Binding-site contacts:
Ligand atom O6 contacts residue ASN163 of chain 1.B at 3.8 Å.
Ligand atom C5 contacts residue ASN163 of chain 1.B at 3.7 Å.
Ligand atom C1 contacts residue GLU130 of chain 1.B at 3.6 Å.
Ligand atom O6 contacts residue ASN162 of chain 1.B at 4.3 Å.
Ligand atom C2 contacts residue ASN163 of chain 1.B at 2.5 Å.
Ligand atom C4 contacts residue ASN163 of chain 1.B at 4.3 Å.
Ligand atom C1 contacts residue ASN163 of chain 1.B at 1.4 Å.
Ligand atom C3 contacts residue ASN163 of chain 1.B at 3.8 Å.
Ligand atom C6 contacts residue ASN163 of chain 1.B at 4.4 Å.
Ligand atom O5 contacts residue ASN163 of chain 1.B at 2.4 Å (h-bond).
Ligand atom C7 contacts residue ASN163 of chain 1.B at 3.9 Å.
Ligand atom O5 contacts residue GLU130 of chain 1.B at 4.0 Å.
Ligand atom N2 contacts residue ASN163 of chain 1.B at 2.9 Å (h-bond).

Sequence of chain 1.B:
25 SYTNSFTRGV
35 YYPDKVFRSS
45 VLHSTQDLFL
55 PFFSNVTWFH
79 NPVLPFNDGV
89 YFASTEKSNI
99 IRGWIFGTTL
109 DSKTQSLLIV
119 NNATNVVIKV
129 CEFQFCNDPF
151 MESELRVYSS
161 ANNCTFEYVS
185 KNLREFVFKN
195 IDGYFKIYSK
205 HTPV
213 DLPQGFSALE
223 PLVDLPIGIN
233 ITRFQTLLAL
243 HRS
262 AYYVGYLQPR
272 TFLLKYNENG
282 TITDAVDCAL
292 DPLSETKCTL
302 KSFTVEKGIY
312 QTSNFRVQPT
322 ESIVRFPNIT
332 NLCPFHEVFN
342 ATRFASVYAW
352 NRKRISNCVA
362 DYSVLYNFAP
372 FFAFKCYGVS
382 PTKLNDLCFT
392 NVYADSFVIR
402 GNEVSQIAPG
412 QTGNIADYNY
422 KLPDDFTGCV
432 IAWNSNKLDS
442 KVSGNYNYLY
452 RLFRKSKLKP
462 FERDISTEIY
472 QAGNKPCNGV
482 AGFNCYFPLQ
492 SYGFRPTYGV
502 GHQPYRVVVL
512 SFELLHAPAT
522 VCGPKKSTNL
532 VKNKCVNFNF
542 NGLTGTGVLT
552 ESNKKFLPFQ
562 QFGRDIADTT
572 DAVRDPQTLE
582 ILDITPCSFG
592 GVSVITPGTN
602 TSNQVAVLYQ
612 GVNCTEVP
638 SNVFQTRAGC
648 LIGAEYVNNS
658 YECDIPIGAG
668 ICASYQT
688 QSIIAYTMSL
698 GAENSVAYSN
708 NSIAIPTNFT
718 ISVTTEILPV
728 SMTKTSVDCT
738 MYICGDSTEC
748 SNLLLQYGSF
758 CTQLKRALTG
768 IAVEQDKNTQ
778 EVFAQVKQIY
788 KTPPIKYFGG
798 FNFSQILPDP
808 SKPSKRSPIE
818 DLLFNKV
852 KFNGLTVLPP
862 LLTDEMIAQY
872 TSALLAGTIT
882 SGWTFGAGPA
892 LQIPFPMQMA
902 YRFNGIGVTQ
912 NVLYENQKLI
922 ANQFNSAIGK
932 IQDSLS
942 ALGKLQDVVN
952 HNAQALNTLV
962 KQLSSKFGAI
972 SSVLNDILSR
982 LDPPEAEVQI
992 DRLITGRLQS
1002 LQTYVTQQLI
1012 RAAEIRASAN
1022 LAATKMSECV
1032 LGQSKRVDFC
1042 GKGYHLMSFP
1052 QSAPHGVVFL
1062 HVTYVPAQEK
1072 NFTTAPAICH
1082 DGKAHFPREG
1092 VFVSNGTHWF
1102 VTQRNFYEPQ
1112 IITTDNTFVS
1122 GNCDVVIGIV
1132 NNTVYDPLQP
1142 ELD

This small molecule binds to this protein.
Small molecule (SMILES): CC(=O)N[C@@H]1[C@@H](O)[C@H](O)[C@@H](CO)O[C@H]1O